The protein below binds the small molecule below.
Small molecule (SMILES): Nc1nc(-c2ccc(C(F)(F)F)cc2)cc(N2CCOCC2)n1

Sequence of chain 1.A:
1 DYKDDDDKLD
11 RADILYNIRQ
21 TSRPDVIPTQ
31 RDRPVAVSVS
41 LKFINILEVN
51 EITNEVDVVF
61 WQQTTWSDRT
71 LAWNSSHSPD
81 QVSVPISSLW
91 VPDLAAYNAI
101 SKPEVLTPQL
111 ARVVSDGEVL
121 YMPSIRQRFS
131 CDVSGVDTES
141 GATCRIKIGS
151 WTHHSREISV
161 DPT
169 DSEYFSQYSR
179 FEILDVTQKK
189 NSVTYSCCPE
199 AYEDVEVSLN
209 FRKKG

Sequence of chain 1.B:
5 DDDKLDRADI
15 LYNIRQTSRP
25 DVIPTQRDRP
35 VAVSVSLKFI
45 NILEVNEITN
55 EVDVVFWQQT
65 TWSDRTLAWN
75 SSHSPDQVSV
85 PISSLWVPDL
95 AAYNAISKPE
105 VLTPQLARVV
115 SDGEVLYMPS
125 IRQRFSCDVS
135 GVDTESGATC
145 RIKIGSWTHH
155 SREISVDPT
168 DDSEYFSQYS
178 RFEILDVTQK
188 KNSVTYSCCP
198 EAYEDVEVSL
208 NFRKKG

Binding-site contacts:
Ligand atom C5 contacts residue TRP61 of chain 1.B at 3.7 Å (hydrophobic).
Ligand atom F1 contacts residue THR152 of chain 1.A at 3.7 Å.
Ligand atom C6 contacts residue TRP151 of chain 1.A at 3.8 Å (hydrophobic).
Ligand atom C1 contacts residue TYR172 of chain 1.B at 4.0 Å (hydrophobic).
Ligand atom C13 contacts residue ARG112 of chain 1.B at 3.8 Å.
Ligand atom N3 contacts residue TRP151 of chain 1.A at 2.8 Å (h-bond).
Ligand atom F2 contacts residue LEU120 of chain 1.B at 3.7 Å.
Ligand atom C15 contacts residue CYS196 of chain 1.A at 3.8 Å (hydrophobic).
Ligand atom C10 contacts residue TRP151 of chain 1.A at 3.5 Å (hydrophobic).
Ligand atom C4 contacts residue TYR193 of chain 1.A at 3.5 Å (hydrophobic).
Ligand atom C11 contacts residue MET122 of chain 1.B at 4.0 Å (hydrophobic).
Ligand atom F2 contacts residue MET122 of chain 1.B at 3.1 Å.
Ligand atom C6 contacts residue TYR193 of chain 1.A at 3.7 Å (hydrophobic).
Ligand atom C15 contacts residue TYR200 of chain 1.A at 3.4 Å (hydrophobic).
Ligand atom C2 contacts residue TRP61 of chain 1.B at 3.5 Å (hydrophobic).
Ligand atom F1 contacts residue ARG112 of chain 1.B at 3.3 Å.
Ligand atom C7 contacts residue SER150 of chain 1.A at 3.9 Å.
Ligand atom C1 contacts residue TRP61 of chain 1.B at 3.6 Å (hydrophobic).
Ligand atom C8 contacts residue TRP151 of chain 1.A at 3.7 Å (hydrophobic).
Ligand atom C4 contacts residue TYR97 of chain 1.A at 3.9 Å (hydrophobic).
Ligand atom N4 contacts residue SER150 of chain 1.A at 2.8 Å (h-bond).
Ligand atom C5 contacts residue TRP151 of chain 1.A at 3.9 Å (hydrophobic).
Ligand atom N4 contacts residue TYR200 of chain 1.A at 3.7 Å.
Ligand atom C14 contacts residue TYR200 of chain 1.A at 3.4 Å (hydrophobic).
Ligand atom O1 contacts residue ILE44 of chain 1.B at 3.8 Å.
Ligand atom C7 contacts residue TRP151 of chain 1.A at 3.7 Å (hydrophobic).
Ligand atom C11 contacts residue TRP151 of chain 1.A at 3.8 Å (hydrophobic).
Ligand atom C9 contacts residue TRP61 of chain 1.B at 4.0 Å (hydrophobic).
Ligand atom N1 contacts residue TYR193 of chain 1.A at 3.5 Å.
Ligand atom C14 contacts residue CYS196 of chain 1.A at 3.8 Å (hydrophobic).
Ligand atom N1 contacts residue TYR97 of chain 1.A at 3.6 Å.
Ligand atom N3 contacts residue TYR200 of chain 1.A at 3.9 Å.
Ligand atom C1 contacts residue TYR193 of chain 1.A at 3.9 Å (hydrophobic).
Ligand atom N1 contacts residue TRP151 of chain 1.A at 3.7 Å.
Ligand atom N4 contacts residue TYR97 of chain 1.A at 2.9 Å (h-bond).
Ligand atom C7 contacts residue TYR97 of chain 1.A at 3.8 Å (hydrophobic).
Ligand atom N4 contacts residue TRP151 of chain 1.A at 3.7 Å.
Ligand atom F3 contacts residue ARG112 of chain 1.B at 3.1 Å.
Ligand atom N2 contacts residue TYR193 of chain 1.A at 3.5 Å.
Ligand atom C9 contacts residue TRP151 of chain 1.A at 3.5 Å (hydrophobic).